This small molecule binds to this protein.
Small molecule (SMILES): O=C(O)[C@@H]1CCCN1

Binding-site contacts:
Ligand atom N contacts residue LEU169 of chain 1.A at 3.7 Å.
Ligand atom C contacts residue LYS104 of chain 1.A at 3.8 Å.
Ligand atom CD contacts residue LYS170 of chain 1.A at 4.2 Å.
Ligand atom OXT contacts residue LYS170 of chain 1.A at 4.2 Å.
Ligand atom CD contacts residue LEU169 of chain 1.A at 3.6 Å (hydrophobic).
Ligand atom CG contacts residue ASN95 of chain 1.B at 3.5 Å.
Ligand atom O contacts residue LYS104 of chain 1.A at 4.2 Å.
Ligand atom C contacts residue LYS170 of chain 1.A at 4.0 Å.
Ligand atom N contacts residue GLY168 of chain 1.A at 4.1 Å.
Ligand atom OXT contacts residue LYS104 of chain 1.A at 2.8 Å (salt-bridge).
Ligand atom CG contacts residue GLY168 of chain 1.A at 4.0 Å.
Ligand atom CA contacts residue LYS170 of chain 1.A at 3.7 Å.
Ligand atom CD contacts residue ASN95 of chain 1.B at 4.3 Å.
Ligand atom OXT contacts residue TYR106 of chain 1.A at 4.3 Å.
Ligand atom CD contacts residue GLY168 of chain 1.A at 3.2 Å.
Ligand atom CB contacts residue ASN95 of chain 1.B at 4.5 Å.
Ligand atom OXT contacts residue ARG105 of chain 1.A at 3.9 Å.
Ligand atom N contacts residue LYS170 of chain 1.A at 3.2 Å (salt-bridge).

Sequence of chain 1.A:
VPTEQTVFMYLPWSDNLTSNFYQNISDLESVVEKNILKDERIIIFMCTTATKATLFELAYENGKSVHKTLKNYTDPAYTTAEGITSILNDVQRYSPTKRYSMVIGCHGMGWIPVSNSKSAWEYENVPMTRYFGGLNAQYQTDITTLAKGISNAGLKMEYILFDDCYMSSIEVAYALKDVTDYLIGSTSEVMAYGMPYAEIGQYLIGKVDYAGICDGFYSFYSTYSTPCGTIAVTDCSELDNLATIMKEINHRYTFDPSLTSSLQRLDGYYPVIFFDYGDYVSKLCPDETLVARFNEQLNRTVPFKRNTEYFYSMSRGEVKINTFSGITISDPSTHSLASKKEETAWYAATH

Sequence of chain 1.B:
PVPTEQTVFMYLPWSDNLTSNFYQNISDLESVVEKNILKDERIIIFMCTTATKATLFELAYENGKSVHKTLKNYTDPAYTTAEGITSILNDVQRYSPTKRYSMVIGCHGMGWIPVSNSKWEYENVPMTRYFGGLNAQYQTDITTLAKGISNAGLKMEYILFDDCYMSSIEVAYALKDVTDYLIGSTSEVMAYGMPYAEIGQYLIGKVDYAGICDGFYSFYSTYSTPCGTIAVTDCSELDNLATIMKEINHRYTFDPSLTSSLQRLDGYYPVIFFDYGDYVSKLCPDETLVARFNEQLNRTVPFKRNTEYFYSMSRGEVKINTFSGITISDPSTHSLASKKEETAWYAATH